The protein below binds the small molecule below.
Small molecule (SMILES): C/N=C(/NC)NC1CCN(c2cc(OC)cc(OC)c2)CC1

Binding-site contacts:
Ligand atom C15 contacts residue T1B1 of chain 1.B at 4.1 Å.
Ligand atom C05 contacts residue ASP20 of chain 1.A at 4.4 Å.
Ligand atom C16 contacts residue T1B1 of chain 1.B at 3.8 Å.
Ligand atom N10 contacts residue T1B1 of chain 1.B at 4.2 Å.
Ligand atom N06 contacts residue TRP23 of chain 1.A at 3.6 Å.
Ligand atom O14 contacts residue T1B1 of chain 1.B at 3.5 Å.
Ligand atom C17 contacts residue T1B1 of chain 1.B at 3.6 Å.
Ligand atom C20 contacts residue T1B1 of chain 1.B at 3.4 Å.
Ligand atom N04 contacts residue ASP20 of chain 1.A at 4.1 Å.
Ligand atom C01 contacts residue TRP23 of chain 1.A at 3.9 Å (hydrophobic).
Ligand atom C15 contacts residue LEU33 of chain 1.A at 4.3 Å (hydrophobic).
Ligand atom O18 contacts residue T1B1 of chain 1.B at 4.3 Å.
Ligand atom N04 contacts residue TRP23 of chain 1.A at 3.5 Å.
Ligand atom C05 contacts residue TRP23 of chain 1.A at 3.8 Å (hydrophobic).
Ligand atom C11 contacts residue T1B1 of chain 1.B at 3.5 Å.
Ligand atom C22 contacts residue TRP23 of chain 1.A at 3.5 Å (hydrophobic).
Ligand atom C21 contacts residue TRP23 of chain 1.A at 4.2 Å (hydrophobic).
Ligand atom N02 contacts residue TRP23 of chain 1.A at 3.6 Å.
Ligand atom C12 contacts residue T1B1 of chain 1.B at 3.7 Å.
Ligand atom C13 contacts residue T1B1 of chain 1.B at 3.6 Å.
Ligand atom C03 contacts residue TRP23 of chain 1.A at 3.4 Å (hydrophobic).
Ligand atom C07 contacts residue TRP23 of chain 1.A at 3.7 Å (hydrophobic).
Ligand atom C09 contacts residue T1B1 of chain 1.B at 4.2 Å.

Sequence of chain 1.A:
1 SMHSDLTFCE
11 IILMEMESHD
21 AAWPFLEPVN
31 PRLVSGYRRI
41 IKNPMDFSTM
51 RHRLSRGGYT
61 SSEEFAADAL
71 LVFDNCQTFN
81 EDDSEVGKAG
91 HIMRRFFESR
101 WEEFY